The small molecule below binds the protein below.
Small molecule (SMILES): CC(=O)N[C@H]1[C@H](O[C@H]2[C@H](O)[C@@H](NC(C)=O)CO[C@@H]2CO)O[C@H](CO)[C@@H](O)[C@@H]1O

Binding-site contacts:
Ligand atom C5 contacts residue SER357 of chain 1.E at 3.9 Å.
Ligand atom O5 contacts residue SER357 of chain 1.E at 3.8 Å.
Ligand atom C1 contacts residue SER357 of chain 1.E at 3.7 Å.
Ligand atom C3 contacts residue ASN355 of chain 1.E at 3.7 Å.
Ligand atom C1 contacts residue ASN355 of chain 1.E at 1.5 Å.
Ligand atom O5 contacts residue ASN355 of chain 1.E at 2.4 Å (h-bond).
Ligand atom C5 contacts residue ASN355 of chain 1.E at 3.7 Å.
Ligand atom C4 contacts residue ASN355 of chain 1.E at 4.2 Å.
Ligand atom C6 contacts residue NAG1 of chain 1.YA at 4.4 Å.
Ligand atom O7 contacts residue ASN355 of chain 1.E at 3.7 Å.
Ligand atom N2 contacts residue ASN355 of chain 1.E at 2.8 Å (h-bond).
Ligand atom O7 contacts residue NAG1 of chain 1.YA at 4.0 Å.
Ligand atom C8 contacts residue NAG1 of chain 1.YA at 3.4 Å.
Ligand atom C8 contacts residue ASN355 of chain 1.E at 4.4 Å.
Ligand atom C7 contacts residue NAG1 of chain 1.YA at 4.3 Å.
Ligand atom C7 contacts residue ASN355 of chain 1.E at 3.4 Å.
Ligand atom C2 contacts residue ASN355 of chain 1.E at 2.5 Å.

Sequence of chain 1.E:
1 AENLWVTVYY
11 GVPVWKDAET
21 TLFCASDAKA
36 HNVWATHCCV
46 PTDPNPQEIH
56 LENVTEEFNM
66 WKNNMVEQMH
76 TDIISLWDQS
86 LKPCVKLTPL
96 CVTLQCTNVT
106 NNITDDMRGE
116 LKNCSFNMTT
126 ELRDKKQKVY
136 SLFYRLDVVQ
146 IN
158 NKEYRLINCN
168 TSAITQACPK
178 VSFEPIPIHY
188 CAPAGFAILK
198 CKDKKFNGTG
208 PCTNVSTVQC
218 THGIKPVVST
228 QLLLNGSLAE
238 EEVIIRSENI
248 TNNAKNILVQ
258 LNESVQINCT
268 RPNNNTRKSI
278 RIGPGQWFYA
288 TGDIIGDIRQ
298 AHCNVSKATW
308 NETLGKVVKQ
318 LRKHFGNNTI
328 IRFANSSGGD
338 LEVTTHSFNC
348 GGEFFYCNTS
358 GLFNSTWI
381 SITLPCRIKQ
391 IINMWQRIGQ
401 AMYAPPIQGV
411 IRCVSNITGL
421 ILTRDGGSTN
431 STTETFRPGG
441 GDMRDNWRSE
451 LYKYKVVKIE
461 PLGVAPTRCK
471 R